Sequence of chain 1.I:
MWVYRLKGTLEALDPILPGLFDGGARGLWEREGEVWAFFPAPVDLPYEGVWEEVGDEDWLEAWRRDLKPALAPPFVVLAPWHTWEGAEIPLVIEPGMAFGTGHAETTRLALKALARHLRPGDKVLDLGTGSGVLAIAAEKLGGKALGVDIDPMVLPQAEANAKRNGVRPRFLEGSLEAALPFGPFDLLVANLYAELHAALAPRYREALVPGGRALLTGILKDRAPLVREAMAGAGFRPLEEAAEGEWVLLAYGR

Sequence of chain 1.J:
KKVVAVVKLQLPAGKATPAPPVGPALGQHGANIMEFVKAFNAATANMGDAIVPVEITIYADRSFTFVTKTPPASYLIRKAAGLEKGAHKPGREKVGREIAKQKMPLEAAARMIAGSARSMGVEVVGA

Binding-site contacts:
Ligand atom CA contacts residue NO31 of chain 1.EA at 3.5 Å.
Ligand atom C contacts residue LYS2 of chain 1.J at 1.6 Å.
Ligand atom CN1 contacts residue GLY218 of chain 1.I at 3.8 Å.
Ligand atom C contacts residue LYS3 of chain 1.J at 3.7 Å.
Ligand atom CN2 contacts residue SAH1 of chain 1.IA at 3.4 Å.
Ligand atom CA contacts residue LYS2 of chain 1.J at 2.6 Å.
Ligand atom N contacts residue LEU192 of chain 1.I at 2.8 Å (h-bond).
Ligand atom CE contacts residue LEU220 of chain 1.I at 3.1 Å (hydrophobic).
Ligand atom CN1 contacts residue PHE99 of chain 1.I at 4.3 Å (hydrophobic).
Ligand atom N contacts residue GLY218 of chain 1.I at 3.8 Å.
Ligand atom CB contacts residue LEU192 of chain 1.I at 2.9 Å (hydrophobic).
Ligand atom CN2 contacts residue LEU192 of chain 1.I at 3.4 Å (hydrophobic).
Ligand atom CN1 contacts residue NO31 of chain 1.FA at 3.0 Å.
Ligand atom CN1 contacts residue LEU192 of chain 1.I at 4.0 Å (hydrophobic).
Ligand atom O contacts residue PHE99 of chain 1.I at 4.2 Å.
Ligand atom CB contacts residue TYR193 of chain 1.I at 3.7 Å (hydrophobic).
Ligand atom CN2 contacts residue NO31 of chain 1.EA at 3.9 Å.
Ligand atom CB contacts residue LYS2 of chain 1.J at 3.7 Å.
Ligand atom CE contacts residue LYS3 of chain 1.J at 3.8 Å.
Ligand atom SD contacts residue LYS3 of chain 1.J at 4.0 Å.
Ligand atom CB contacts residue GLY218 of chain 1.I at 3.6 Å.
Ligand atom O contacts residue LYS3 of chain 1.J at 3.2 Å (salt-bridge).
Ligand atom CG contacts residue LYS2 of chain 1.J at 4.1 Å.
Ligand atom N contacts residue ASN191 of chain 1.I at 3.4 Å (h-bond).
Ligand atom N contacts residue LYS2 of chain 1.J at 3.7 Å.
Ligand atom CB contacts residue NO31 of chain 1.EA at 4.2 Å.
Ligand atom CE contacts residue TRP247 of chain 1.I at 4.0 Å (hydrophobic).
Ligand atom C contacts residue NO31 of chain 1.EA at 3.6 Å.
Ligand atom CG contacts residue LYS3 of chain 1.J at 3.8 Å.
Ligand atom CN2 contacts residue LYS2 of chain 1.J at 3.7 Å.
Ligand atom CG contacts residue TRP247 of chain 1.I at 3.5 Å (hydrophobic).
Ligand atom CN1 contacts residue LYS2 of chain 1.J at 4.3 Å.
Ligand atom CN1 contacts residue ASN191 of chain 1.I at 3.3 Å.
Ligand atom CN2 contacts residue ASN191 of chain 1.I at 3.3 Å.
Ligand atom O contacts residue LYS2 of chain 1.J at 2.4 Å (salt-bridge).
Ligand atom SD contacts residue TYR193 of chain 1.I at 4.0 Å.
Ligand atom CG contacts residue GLY218 of chain 1.I at 3.9 Å.
Ligand atom CA contacts residue LEU192 of chain 1.I at 3.1 Å (hydrophobic).
Ligand atom O contacts residue NO31 of chain 1.FA at 3.9 Å.
Ligand atom CN1 contacts residue THR106 of chain 1.I at 3.5 Å.

The protein below binds the small molecule below.
Small molecule (SMILES): CSCC[C@@H](C(=O)O)N(C)C